This small molecule binds to this protein.
Small molecule (SMILES): C[C@@H](c1ccccc1)n1cc(-c2cc(F)cc(F)c2)c(=O)[nH]c1=O

Sequence of chain 1.A:
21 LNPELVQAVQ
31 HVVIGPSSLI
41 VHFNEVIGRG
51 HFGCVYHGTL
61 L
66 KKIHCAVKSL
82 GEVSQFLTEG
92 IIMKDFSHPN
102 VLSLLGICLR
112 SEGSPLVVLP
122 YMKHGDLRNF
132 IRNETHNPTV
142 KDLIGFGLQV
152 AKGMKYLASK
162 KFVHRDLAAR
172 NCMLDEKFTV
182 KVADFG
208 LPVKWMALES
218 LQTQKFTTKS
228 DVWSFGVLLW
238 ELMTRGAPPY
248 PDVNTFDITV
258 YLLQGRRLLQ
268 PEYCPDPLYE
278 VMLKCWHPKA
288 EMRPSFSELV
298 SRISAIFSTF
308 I

Binding-site contacts:
Ligand atom C16 contacts residue MET94 of chain 1.A at 3.7 Å (hydrophobic).
Ligand atom C1 contacts residue LEU120 of chain 1.A at 3.9 Å (hydrophobic).
Ligand atom O1 contacts residue ALA184 of chain 1.A at 3.4 Å.
Ligand atom C15 contacts residue PHE87 of chain 1.A at 3.5 Å (hydrophobic).
Ligand atom O1 contacts residue ASP185 of chain 1.A at 3.1 Å (salt-bridge).
Ligand atom O contacts residue ASP185 of chain 1.A at 3.7 Å.
Ligand atom C7 contacts residue VAL183 of chain 1.A at 3.4 Å (hydrophobic).
Ligand atom N contacts residue LEU120 of chain 1.A at 3.6 Å.
Ligand atom C contacts residue LEU103 of chain 1.A at 3.4 Å (hydrophobic).
Ligand atom C9 contacts residue MET94 of chain 1.A at 3.9 Å (hydrophobic).
Ligand atom C4 contacts residue PHE163 of chain 1.A at 3.8 Å (hydrophobic).
Ligand atom C6 contacts residue ALA184 of chain 1.A at 3.8 Å (hydrophobic).
Ligand atom C contacts residue LEU105 of chain 1.A at 3.9 Å (hydrophobic).
Ligand atom F contacts residue GLY91 of chain 1.A at 3.3 Å.
Ligand atom N1 contacts residue LEU120 of chain 1.A at 3.8 Å.
Ligand atom O1 contacts residue LEU120 of chain 1.A at 3.9 Å.
Ligand atom C6 contacts residue VAL183 of chain 1.A at 3.2 Å (hydrophobic).
Ligand atom C5 contacts residue PHE163 of chain 1.A at 3.8 Å (hydrophobic).
Ligand atom C17 contacts residue MET94 of chain 1.A at 3.3 Å (hydrophobic).
Ligand atom C contacts residue LEU120 of chain 1.A at 3.7 Å (hydrophobic).
Ligand atom C1 contacts residue LEU103 of chain 1.A at 3.8 Å (hydrophobic).
Ligand atom C9 contacts residue VAL118 of chain 1.A at 3.8 Å (hydrophobic).
Ligand atom C8 contacts residue MET94 of chain 1.A at 3.5 Å (hydrophobic).
Ligand atom C11 contacts residue ASP185 of chain 1.A at 3.3 Å.
Ligand atom C12 contacts residue MET94 of chain 1.A at 3.5 Å (hydrophobic).
Ligand atom C7 contacts residue LEU103 of chain 1.A at 3.3 Å (hydrophobic).
Ligand atom C10 contacts residue ASP185 of chain 1.A at 3.5 Å.
Ligand atom F contacts residue ILE108 of chain 1.A at 3.2 Å.
Ligand atom C10 contacts residue VAL118 of chain 1.A at 3.9 Å (hydrophobic).
Ligand atom F1 contacts residue PHE87 of chain 1.A at 4.0 Å.
Ligand atom C11 contacts residue LEU120 of chain 1.A at 3.8 Å (hydrophobic).
Ligand atom C16 contacts residue VAL118 of chain 1.A at 3.7 Å (hydrophobic).
Ligand atom O1 contacts residue LEU103 of chain 1.A at 3.8 Å.
Ligand atom C17 contacts residue LEU105 of chain 1.A at 3.8 Å (hydrophobic).
Ligand atom C17 contacts residue VAL118 of chain 1.A at 3.6 Å (hydrophobic).
Ligand atom C6 contacts residue PHE97 of chain 1.A at 3.9 Å (hydrophobic).
Ligand atom N1 contacts residue ASP185 of chain 1.A at 2.7 Å (salt-bridge).
Ligand atom C12 contacts residue VAL118 of chain 1.A at 3.9 Å (hydrophobic).
Ligand atom F contacts residue LEU105 of chain 1.A at 3.4 Å.
Ligand atom C7 contacts residue ALA184 of chain 1.A at 3.7 Å (hydrophobic).